Binding-site contacts:
Ligand atom C14 contacts residue PHE174 of chain 1.C at 4.4 Å (hydrophobic).
Ligand atom C7 contacts residue LYS144 of chain 1.C at 3.8 Å.
Ligand atom C18 contacts residue THR140 of chain 1.C at 3.5 Å.
Ligand atom C6 contacts residue PRO167 of chain 1.C at 4.2 Å (hydrophobic).
Ligand atom C2 contacts residue LYS144 of chain 1.C at 3.9 Å.
Ligand atom C3 contacts residue THR140 of chain 1.C at 4.1 Å.
Ligand atom C1 contacts residue ILE143 of chain 1.C at 4.2 Å (hydrophobic).
Ligand atom C3 contacts residue LYS144 of chain 1.C at 3.9 Å.
Ligand atom C18 contacts residue ILE143 of chain 1.C at 4.3 Å (hydrophobic).
Ligand atom O2 contacts residue GLU147 of chain 1.C at 2.6 Å (salt-bridge).
Ligand atom O1 contacts residue PHE174 of chain 1.C at 4.1 Å.
Ligand atom C7 contacts residue THR140 of chain 1.C at 3.8 Å.
Ligand atom C5 contacts residue ILE143 of chain 1.C at 3.6 Å (hydrophobic).
Ligand atom C24 contacts residue PHE174 of chain 1.C at 4.5 Å (hydrophobic).
Ligand atom C1 contacts residue LYS144 of chain 1.C at 4.2 Å.
Ligand atom C6 contacts residue GLU147 of chain 1.C at 4.0 Å.
Ligand atom C1 contacts residue GLU147 of chain 1.C at 3.4 Å.
Ligand atom C6 contacts residue ILE143 of chain 1.C at 4.0 Å (hydrophobic).
Ligand atom C13 contacts residue PHE174 of chain 1.C at 3.9 Å (hydrophobic).

Sequence of chain 1.C:
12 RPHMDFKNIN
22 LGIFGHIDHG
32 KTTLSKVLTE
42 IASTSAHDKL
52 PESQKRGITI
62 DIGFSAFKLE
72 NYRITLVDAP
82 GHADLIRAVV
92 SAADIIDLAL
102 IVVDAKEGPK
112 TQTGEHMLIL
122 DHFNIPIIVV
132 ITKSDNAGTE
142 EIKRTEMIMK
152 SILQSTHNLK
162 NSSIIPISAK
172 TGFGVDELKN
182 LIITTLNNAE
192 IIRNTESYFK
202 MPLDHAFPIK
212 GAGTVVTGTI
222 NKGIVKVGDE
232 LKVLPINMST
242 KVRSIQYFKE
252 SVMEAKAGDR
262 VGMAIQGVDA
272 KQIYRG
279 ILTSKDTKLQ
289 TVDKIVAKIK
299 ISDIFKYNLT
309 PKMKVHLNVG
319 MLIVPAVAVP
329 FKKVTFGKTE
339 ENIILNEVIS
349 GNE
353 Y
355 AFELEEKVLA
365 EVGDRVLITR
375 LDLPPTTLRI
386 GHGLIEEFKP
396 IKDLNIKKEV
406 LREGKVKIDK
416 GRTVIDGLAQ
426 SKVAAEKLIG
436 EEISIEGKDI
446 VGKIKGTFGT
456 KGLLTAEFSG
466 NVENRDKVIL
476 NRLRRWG

A small-molecule ligand and the protein it binds are described below.
Small molecule (SMILES): C[C@H](CCC(=O)O)[C@H]1CC[C@H]2[C@@H]3CC[C@@H]4C[C@H](O)CC[C@]4(C)[C@H]3C[C@H](O)[C@]12C